This small molecule binds to this protein.
Small molecule (SMILES): O=P([O-])([O-])OC1[C@H](O)[C@H](O)C(O)[C@H](O)[C@H]1O

Sequence of chain 1.A:
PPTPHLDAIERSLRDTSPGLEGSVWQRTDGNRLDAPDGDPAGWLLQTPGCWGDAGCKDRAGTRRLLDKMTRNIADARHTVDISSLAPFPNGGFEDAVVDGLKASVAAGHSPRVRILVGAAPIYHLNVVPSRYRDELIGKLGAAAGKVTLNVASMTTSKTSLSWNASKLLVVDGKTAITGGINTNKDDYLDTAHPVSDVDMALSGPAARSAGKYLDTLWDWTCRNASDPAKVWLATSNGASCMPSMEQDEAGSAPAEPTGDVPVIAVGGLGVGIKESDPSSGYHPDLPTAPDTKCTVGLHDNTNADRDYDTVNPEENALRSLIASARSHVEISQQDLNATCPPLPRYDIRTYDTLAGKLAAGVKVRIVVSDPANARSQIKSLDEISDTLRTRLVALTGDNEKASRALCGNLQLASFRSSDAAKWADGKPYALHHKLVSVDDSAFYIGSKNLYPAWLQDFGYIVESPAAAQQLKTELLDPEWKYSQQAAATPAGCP

Binding-site contacts:
Ligand atom O9 contacts residue HIS442 of chain 1.A at 3.0 Å (h-bond).
Ligand atom C3 contacts residue TYR461 of chain 1.A at 3.7 Å (hydrophobic).
Ligand atom O8 contacts residue TYR461 of chain 1.A at 3.8 Å.
Ligand atom P1 contacts residue ASN459 of chain 1.A at 4.0 Å.
Ligand atom C6 contacts residue GLN337 of chain 1.A at 3.8 Å.
Ligand atom O7 contacts residue ALA168 of chain 1.A at 3.7 Å.
Ligand atom C6 contacts residue HIS442 of chain 1.A at 4.2 Å.
Ligand atom O1 contacts residue LEU88 of chain 1.A at 3.5 Å.
Ligand atom O9 contacts residue LYS444 of chain 1.A at 4.1 Å.
Ligand atom O1 contacts residue HIS442 of chain 1.A at 3.7 Å.
Ligand atom O6 contacts residue HIS442 of chain 1.A at 3.1 Å (h-bond).
Ligand atom P1 contacts residue LEU88 of chain 1.A at 3.8 Å.
Ligand atom O7 contacts residue LEU465 of chain 1.A at 4.3 Å.
Ligand atom C5 contacts residue TYR461 of chain 1.A at 4.2 Å (hydrophobic).
Ligand atom C5 contacts residue GLN337 of chain 1.A at 3.5 Å.
Ligand atom C2 contacts residue TYR461 of chain 1.A at 3.4 Å (hydrophobic).
Ligand atom C4 contacts residue TYR461 of chain 1.A at 4.4 Å (hydrophobic).
Ligand atom P1 contacts residue HIS442 of chain 1.A at 3.5 Å.
Ligand atom O8 contacts residue ASN459 of chain 1.A at 2.9 Å (h-bond).
Ligand atom O6 contacts residue GLN337 of chain 1.A at 2.9 Å (h-bond).
Ligand atom O7 contacts residue ASN459 of chain 1.A at 3.9 Å.
Ligand atom O8 contacts residue LYS444 of chain 1.A at 3.0 Å (salt-bridge).
Ligand atom O9 contacts residue LEU88 of chain 1.A at 3.7 Å.
Ligand atom P1 contacts residue ASN185 of chain 1.A at 4.4 Å.
Ligand atom O7 contacts residue LYS170 of chain 1.A at 3.6 Å (salt-bridge).
Ligand atom O7 contacts residue LEU88 of chain 1.A at 3.6 Å.
Ligand atom O5 contacts residue ARG385 of chain 1.A at 4.1 Å.
Ligand atom C1 contacts residue HIS442 of chain 1.A at 4.1 Å.
Ligand atom C1 contacts residue TYR461 of chain 1.A at 3.6 Å (hydrophobic).
Ligand atom C6 contacts residue TYR461 of chain 1.A at 4.4 Å (hydrophobic).
Ligand atom O9 contacts residue ASN185 of chain 1.A at 3.0 Å (h-bond).
Ligand atom O2 contacts residue LEU88 of chain 1.A at 3.8 Å.
Ligand atom P1 contacts residue LYS170 of chain 1.A at 3.9 Å.
Ligand atom O9 contacts residue LYS170 of chain 1.A at 2.9 Å (salt-bridge).
Ligand atom O8 contacts residue HIS442 of chain 1.A at 3.2 Å (h-bond).
Ligand atom O5 contacts residue GLN337 of chain 1.A at 3.5 Å (h-bond).
Ligand atom P1 contacts residue LYS444 of chain 1.A at 4.2 Å.